Binding-site contacts:
Ligand atom C17 contacts residue LYS53 of chain 1.A at 3.7 Å.
Ligand atom C5 contacts residue HIS107 of chain 1.A at 4.2 Å.
Ligand atom C11 contacts residue LEU167 of chain 1.A at 3.8 Å (hydrophobic).
Ligand atom C13 contacts residue LYS53 of chain 1.A at 3.6 Å.
Ligand atom C15 contacts residue THR106 of chain 1.A at 3.5 Å.
Ligand atom C10 contacts residue ASP168 of chain 1.A at 3.2 Å.
Ligand atom C2 contacts residue THR106 of chain 1.A at 4.2 Å.
Ligand atom C14 contacts residue THR106 of chain 1.A at 4.1 Å.
Ligand atom C15 contacts residue ALA51 of chain 1.A at 4.4 Å (hydrophobic).
Ligand atom C15 contacts residue LYS53 of chain 1.A at 4.4 Å.
Ligand atom C4 contacts residue THR106 of chain 1.A at 3.5 Å.
Ligand atom C3 contacts residue HIS107 of chain 1.A at 4.4 Å.
Ligand atom C contacts residue LYS53 of chain 1.A at 3.8 Å.
Ligand atom C17 contacts residue THR106 of chain 1.A at 4.3 Å.
Ligand atom C3 contacts residue THR106 of chain 1.A at 3.8 Å.
Ligand atom C16 contacts residue THR106 of chain 1.A at 3.6 Å.
Ligand atom C14 contacts residue LEU75 of chain 1.A at 4.2 Å (hydrophobic).
Ligand atom C9 contacts residue ASP168 of chain 1.A at 3.3 Å.
Ligand atom C16 contacts residue LYS53 of chain 1.A at 3.8 Å.
Ligand atom C7 contacts residue VAL38 of chain 1.A at 4.4 Å (hydrophobic).
Ligand atom C4 contacts residue HIS107 of chain 1.A at 3.1 Å.
Ligand atom C15 contacts residue LEU104 of chain 1.A at 3.8 Å (hydrophobic).
Ligand atom C4 contacts residue ALA51 of chain 1.A at 4.3 Å (hydrophobic).
Ligand atom C1 contacts residue ASP168 of chain 1.A at 3.8 Å.
Ligand atom O contacts residue ASP168 of chain 1.A at 4.1 Å.
Ligand atom C16 contacts residue ALA51 of chain 1.A at 3.7 Å (hydrophobic).
Ligand atom C14 contacts residue LEU104 of chain 1.A at 4.2 Å (hydrophobic).
Ligand atom C10 contacts residue LEU167 of chain 1.A at 3.6 Å (hydrophobic).
Ligand atom C12 contacts residue LYS53 of chain 1.A at 3.9 Å.
Ligand atom O1 contacts residue ASP168 of chain 1.A at 2.6 Å (salt-bridge).
Ligand atom C16 contacts residue LEU104 of chain 1.A at 3.8 Å (hydrophobic).
Ligand atom C4 contacts residue MET109 of chain 1.A at 3.6 Å (hydrophobic).
Ligand atom C17 contacts residue ALA51 of chain 1.A at 4.4 Å (hydrophobic).
Ligand atom C14 contacts residue ILE84 of chain 1.A at 4.4 Å (hydrophobic).
Ligand atom C15 contacts residue VAL105 of chain 1.A at 4.3 Å (hydrophobic).
Ligand atom O contacts residue LYS53 of chain 1.A at 2.9 Å (salt-bridge).
Ligand atom C14 contacts residue LYS53 of chain 1.A at 4.3 Å.
Ligand atom C3 contacts residue ALA51 of chain 1.A at 3.8 Å (hydrophobic).
Ligand atom C5 contacts residue MET109 of chain 1.A at 3.6 Å (hydrophobic).
Ligand atom C13 contacts residue GLU71 of chain 1.A at 4.4 Å.

Sequence of chain 1.A:
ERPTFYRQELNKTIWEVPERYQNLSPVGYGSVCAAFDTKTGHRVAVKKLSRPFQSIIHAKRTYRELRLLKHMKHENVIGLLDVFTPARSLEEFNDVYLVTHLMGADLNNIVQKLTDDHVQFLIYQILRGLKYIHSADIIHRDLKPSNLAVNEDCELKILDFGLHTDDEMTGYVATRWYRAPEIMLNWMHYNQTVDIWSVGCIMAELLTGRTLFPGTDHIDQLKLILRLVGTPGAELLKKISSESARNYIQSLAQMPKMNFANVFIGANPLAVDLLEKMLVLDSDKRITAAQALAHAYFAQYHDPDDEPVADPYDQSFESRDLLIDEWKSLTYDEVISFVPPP

A protein and the small-molecule ligand that binds it are described below.
Small molecule (SMILES): O[C@@H](c1ccccc1)[C@@H]1N(CC2CC2)C2CCC1(O)CC2